Binding-site contacts:
Ligand atom C6 contacts residue ASP210 of chain 1.A at 3.8 Å.
Ligand atom O5 contacts residue ARG284 of chain 1.A at 4.4 Å.
Ligand atom N2 contacts residue GLU209 of chain 1.A at 4.3 Å.
Ligand atom C1 contacts residue ASN230 of chain 1.A at 1.4 Å.
Ligand atom C8 contacts residue GLU287 of chain 1.A at 3.8 Å.
Ligand atom C3 contacts residue ARG284 of chain 1.A at 4.5 Å.
Ligand atom O5 contacts residue GLU209 of chain 1.A at 3.6 Å.
Ligand atom C8 contacts residue ASN230 of chain 1.A at 3.9 Å.
Ligand atom C7 contacts residue GLU209 of chain 1.A at 4.0 Å.
Ligand atom O7 contacts residue ASN230 of chain 1.A at 3.2 Å (h-bond).
Ligand atom O6 contacts residue ASP210 of chain 1.A at 2.7 Å (salt-bridge).
Ligand atom C2 contacts residue ASN230 of chain 1.A at 2.4 Å.
Ligand atom O5 contacts residue ASP210 of chain 1.A at 3.9 Å.
Ligand atom C3 contacts residue ASN230 of chain 1.A at 3.8 Å.
Ligand atom O7 contacts residue ARG284 of chain 1.A at 4.2 Å.
Ligand atom C4 contacts residue ASN230 of chain 1.A at 4.2 Å.
Ligand atom N2 contacts residue ASN230 of chain 1.A at 2.8 Å (h-bond).
Ligand atom O7 contacts residue GLU209 of chain 1.A at 3.1 Å (salt-bridge).
Ligand atom C1 contacts residue ARG284 of chain 1.A at 3.8 Å.
Ligand atom C2 contacts residue GLU209 of chain 1.A at 3.7 Å.
Ligand atom C2 contacts residue ARG284 of chain 1.A at 4.5 Å.
Ligand atom C5 contacts residue ASN230 of chain 1.A at 3.7 Å.
Ligand atom O5 contacts residue ASN230 of chain 1.A at 2.4 Å (h-bond).
Ligand atom C1 contacts residue GLU209 of chain 1.A at 3.4 Å.
Ligand atom C5 contacts residue ARG284 of chain 1.A at 4.1 Å.
Ligand atom O5 contacts residue ILE211 of chain 1.A at 4.5 Å.
Ligand atom C5 contacts residue ASP210 of chain 1.A at 4.3 Å.
Ligand atom C7 contacts residue ASN230 of chain 1.A at 3.2 Å.

Sequence of chain 1.A:
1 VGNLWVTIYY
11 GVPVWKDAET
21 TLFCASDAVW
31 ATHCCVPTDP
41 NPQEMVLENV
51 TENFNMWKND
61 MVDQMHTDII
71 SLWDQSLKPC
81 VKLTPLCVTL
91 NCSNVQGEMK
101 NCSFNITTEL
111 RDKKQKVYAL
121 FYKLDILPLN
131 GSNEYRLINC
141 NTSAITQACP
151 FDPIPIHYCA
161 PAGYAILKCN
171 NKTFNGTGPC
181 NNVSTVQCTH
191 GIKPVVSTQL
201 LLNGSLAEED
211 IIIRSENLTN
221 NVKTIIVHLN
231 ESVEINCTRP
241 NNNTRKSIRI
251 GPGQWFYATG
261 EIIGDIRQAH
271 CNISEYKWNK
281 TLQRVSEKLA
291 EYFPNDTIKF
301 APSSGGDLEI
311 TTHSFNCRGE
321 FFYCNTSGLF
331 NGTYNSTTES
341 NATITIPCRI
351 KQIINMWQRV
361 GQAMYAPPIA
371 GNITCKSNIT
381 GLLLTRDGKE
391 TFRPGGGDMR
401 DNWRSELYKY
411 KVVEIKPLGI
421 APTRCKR

A small-molecule ligand and the protein it binds are described below.
Small molecule (SMILES): CC(=O)N[C@H]1[C@H](O[C@H]2[C@H](O)[C@@H](NC(C)=O)CO[C@@H]2CO)O[C@H](CO)[C@@H](O)[C@@H]1O